The small molecule below binds the protein below.
Small molecule (SMILES): O=S(=O)(O)c1cccc2cccc(Nc3ccccc3)c12

Binding-site contacts:
Ligand atom C1 contacts residue ILE120 of chain 1.P at 4.1 Å (hydrophobic).
Ligand atom O3 contacts residue TYR145 of chain 1.P at 3.8 Å.
Ligand atom N contacts residue ILE120 of chain 1.P at 3.9 Å.
Ligand atom C16 contacts residue LEU23 of chain 1.P at 3.7 Å (hydrophobic).
Ligand atom O2 contacts residue LYS12 of chain 1.P at 3.3 Å.
Ligand atom O1 contacts residue ALA144 of chain 1.P at 4.1 Å.
Ligand atom C5 contacts residue VAL107 of chain 1.P at 4.0 Å (hydrophobic).
Ligand atom C13 contacts residue TYR148 of chain 1.P at 3.1 Å (hydrophobic).
Ligand atom C6 contacts residue ARG31 of chain 1.P at 4.0 Å.
Ligand atom C8 contacts residue ILE120 of chain 1.P at 4.0 Å (hydrophobic).
Ligand atom S contacts residue LYS12 of chain 1.P at 3.8 Å.
Ligand atom C12 contacts residue GLU14 of chain 1.P at 3.3 Å.
Ligand atom C3 contacts residue LEU27 of chain 1.P at 3.6 Å (hydrophobic).
Ligand atom C3 contacts residue VAL107 of chain 1.P at 4.0 Å (hydrophobic).
Ligand atom C11 contacts residue TYR148 of chain 1.P at 3.7 Å (hydrophobic).
Ligand atom C11 contacts residue ILE120 of chain 1.P at 4.1 Å (hydrophobic).
Ligand atom O2 contacts residue ILE120 of chain 1.P at 3.0 Å.
Ligand atom O1 contacts residue TYR145 of chain 1.P at 3.8 Å.
Ligand atom C14 contacts residue GLU14 of chain 1.P at 3.8 Å.
Ligand atom C8 contacts residue ALA144 of chain 1.P at 3.8 Å (hydrophobic).
Ligand atom C7 contacts residue ILE120 of chain 1.P at 4.1 Å (hydrophobic).
Ligand atom C15 contacts residue LEU23 of chain 1.P at 3.2 Å (hydrophobic).
Ligand atom C12 contacts residue TYR148 of chain 1.P at 3.0 Å (hydrophobic).
Ligand atom C4 contacts residue LEU27 of chain 1.P at 4.0 Å (hydrophobic).
Ligand atom C9 contacts residue ILE120 of chain 1.P at 4.0 Å (hydrophobic).
Ligand atom C4 contacts residue VAL107 of chain 1.P at 3.8 Å (hydrophobic).
Ligand atom C14 contacts residue SER16 of chain 1.P at 3.8 Å.
Ligand atom O1 contacts residue TYR148 of chain 1.P at 2.9 Å.
Ligand atom O3 contacts residue LYS12 of chain 1.P at 3.0 Å.
Ligand atom C6 contacts residue VAL107 of chain 1.P at 4.0 Å (hydrophobic).
Ligand atom C14 contacts residue TYR148 of chain 1.P at 4.0 Å (hydrophobic).
Ligand atom C13 contacts residue GLU15 of chain 1.P at 4.0 Å.
Ligand atom C2 contacts residue LEU27 of chain 1.P at 3.3 Å (hydrophobic).
Ligand atom C1 contacts residue LEU27 of chain 1.P at 3.6 Å (hydrophobic).
Ligand atom C6 contacts residue TYR88 of chain 1.P at 3.9 Å (hydrophobic).
Ligand atom C13 contacts residue SER16 of chain 1.P at 4.0 Å.
Ligand atom C10 contacts residue ILE120 of chain 1.P at 3.9 Å (hydrophobic).
Ligand atom C14 contacts residue LEU23 of chain 1.P at 3.6 Å (hydrophobic).
Ligand atom N contacts residue TYR148 of chain 1.P at 3.8 Å.
Ligand atom C13 contacts residue GLU14 of chain 1.P at 3.2 Å.

Sequence of chain 1.P:
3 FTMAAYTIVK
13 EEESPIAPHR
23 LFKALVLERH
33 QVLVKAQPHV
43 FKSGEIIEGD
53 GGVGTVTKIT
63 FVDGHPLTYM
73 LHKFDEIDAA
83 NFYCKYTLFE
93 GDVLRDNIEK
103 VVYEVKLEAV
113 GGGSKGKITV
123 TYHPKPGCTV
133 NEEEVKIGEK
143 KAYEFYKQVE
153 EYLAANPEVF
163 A